Binding-site contacts:
Ligand atom C5 contacts residue SAE1 of chain 3.D at 4.0 Å.
Ligand atom P contacts residue GLY366 of chain 3.A at 4.0 Å.
Ligand atom O2' contacts residue SAE1 of chain 3.D at 2.5 Å (h-bond).
Ligand atom O3' contacts residue MET385 of chain 3.A at 3.6 Å (h-bond).
Ligand atom C8 contacts residue MET70 of chain 3.A at 3.8 Å (hydrophobic).
Ligand atom C2' contacts residue SAE1 of chain 3.D at 3.7 Å.
Ligand atom C4 contacts residue SAE1 of chain 3.D at 3.7 Å.
Ligand atom O3' contacts residue SER68 of chain 3.A at 3.1 Å (h-bond).
Ligand atom O2' contacts residue ASN303 of chain 3.A at 3.8 Å.
Ligand atom C4' contacts residue GLY365 of chain 3.A at 4.1 Å.
Ligand atom O3P contacts residue GLY387 of chain 3.A at 3.0 Å (h-bond).
Ligand atom O3P contacts residue SER388 of chain 3.A at 4.0 Å.
Ligand atom O5' contacts residue SER327 of chain 3.A at 4.0 Å.
Ligand atom C3' contacts residue ASP364 of chain 3.A at 3.5 Å.
Ligand atom O2P contacts residue GLY365 of chain 3.A at 3.8 Å.
Ligand atom O3' contacts residue ASP364 of chain 3.A at 2.5 Å (salt-bridge).
Ligand atom O2P contacts residue SER327 of chain 3.A at 3.7 Å.
Ligand atom O2P contacts residue SER388 of chain 3.A at 3.9 Å.
Ligand atom O2P contacts residue GLY366 of chain 3.A at 3.0 Å (h-bond).
Ligand atom O3' contacts residue ARG322 of chain 3.A at 2.8 Å (salt-bridge).
Ligand atom O1P contacts residue GLY387 of chain 3.A at 3.6 Å.
Ligand atom O2' contacts residue ARG322 of chain 3.A at 3.8 Å.
Ligand atom N1 contacts residue SAE1 of chain 3.D at 3.7 Å.
Ligand atom C4' contacts residue ASP364 of chain 3.A at 3.8 Å.
Ligand atom O3P contacts residue GLY366 of chain 3.A at 4.0 Å.
Ligand atom P contacts residue SER388 of chain 3.A at 3.5 Å.
Ligand atom C2' contacts residue ASP364 of chain 3.A at 3.6 Å.
Ligand atom O3P contacts residue GLY365 of chain 3.A at 3.9 Å.
Ligand atom C6 contacts residue SAE1 of chain 3.D at 4.0 Å.
Ligand atom C5' contacts residue GLY365 of chain 3.A at 3.9 Å.
Ligand atom N3 contacts residue SAE1 of chain 3.D at 3.3 Å.
Ligand atom P contacts residue GLY387 of chain 3.A at 4.0 Å.
Ligand atom O1P contacts residue SER388 of chain 3.A at 2.4 Å (h-bond).
Ligand atom C3' contacts residue ARG322 of chain 3.A at 3.8 Å.
Ligand atom C2 contacts residue SAE1 of chain 3.D at 3.5 Å.
Ligand atom O2' contacts residue ASP364 of chain 3.A at 2.6 Å (salt-bridge).
Ligand atom O5' contacts residue GLY365 of chain 3.A at 3.8 Å.
Ligand atom C3' contacts residue SER68 of chain 3.A at 3.6 Å.
Ligand atom O3P contacts residue MET386 of chain 3.A at 3.9 Å.
Ligand atom C2' contacts residue ARG322 of chain 3.A at 3.9 Å.

Sequence of chain 3.A:
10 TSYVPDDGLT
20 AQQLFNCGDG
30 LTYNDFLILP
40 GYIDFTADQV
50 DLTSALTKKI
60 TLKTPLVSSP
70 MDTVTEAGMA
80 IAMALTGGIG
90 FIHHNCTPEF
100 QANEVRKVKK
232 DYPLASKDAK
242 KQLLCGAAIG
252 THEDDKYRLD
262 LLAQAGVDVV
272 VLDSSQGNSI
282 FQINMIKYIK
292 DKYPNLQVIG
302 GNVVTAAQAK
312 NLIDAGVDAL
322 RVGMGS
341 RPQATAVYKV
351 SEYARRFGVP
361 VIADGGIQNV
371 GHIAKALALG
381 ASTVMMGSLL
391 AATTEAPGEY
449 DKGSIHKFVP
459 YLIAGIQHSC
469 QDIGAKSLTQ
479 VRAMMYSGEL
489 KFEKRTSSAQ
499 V

This small molecule binds to this protein.
Small molecule (SMILES): O=P(O)(O)OC[C@H]1O[C@@H](n2cnc3c(Cl)[nH+]cnc32)[C@H](O)[C@@H]1O